Binding-site contacts:
Ligand atom O6 contacts residue ILE292 of chain 1.A at 3.3 Å.
Ligand atom C4 contacts residue ASN271 of chain 1.A at 4.3 Å.
Ligand atom C3 contacts residue ASN271 of chain 1.A at 3.8 Å.
Ligand atom O7 contacts residue ASN271 of chain 1.A at 4.4 Å.
Ligand atom O5 contacts residue ILE292 of chain 1.A at 3.6 Å.
Ligand atom C6 contacts residue ILE292 of chain 1.A at 4.4 Å (hydrophobic).
Ligand atom C5 contacts residue ILE292 of chain 1.A at 4.5 Å (hydrophobic).
Ligand atom C2 contacts residue ASN271 of chain 1.A at 2.5 Å.
Ligand atom N2 contacts residue ASN271 of chain 1.A at 2.9 Å (h-bond).
Ligand atom C5 contacts residue ASN271 of chain 1.A at 3.7 Å.
Ligand atom C1 contacts residue ASN271 of chain 1.A at 1.4 Å.
Ligand atom O5 contacts residue ASN271 of chain 1.A at 2.4 Å (h-bond).
Ligand atom C7 contacts residue ASN271 of chain 1.A at 3.9 Å.
Ligand atom C1 contacts residue ILE292 of chain 1.A at 4.2 Å (hydrophobic).

The small molecule below binds the protein below.
Small molecule (SMILES): CC(=O)N[C@H]1[C@H](O[C@H]2[C@H](O)[C@@H](NC(C)=O)CO[C@@H]2CO)O[C@H](CO)[C@@H](O)[C@@H]1O

Sequence of chain 1.A:
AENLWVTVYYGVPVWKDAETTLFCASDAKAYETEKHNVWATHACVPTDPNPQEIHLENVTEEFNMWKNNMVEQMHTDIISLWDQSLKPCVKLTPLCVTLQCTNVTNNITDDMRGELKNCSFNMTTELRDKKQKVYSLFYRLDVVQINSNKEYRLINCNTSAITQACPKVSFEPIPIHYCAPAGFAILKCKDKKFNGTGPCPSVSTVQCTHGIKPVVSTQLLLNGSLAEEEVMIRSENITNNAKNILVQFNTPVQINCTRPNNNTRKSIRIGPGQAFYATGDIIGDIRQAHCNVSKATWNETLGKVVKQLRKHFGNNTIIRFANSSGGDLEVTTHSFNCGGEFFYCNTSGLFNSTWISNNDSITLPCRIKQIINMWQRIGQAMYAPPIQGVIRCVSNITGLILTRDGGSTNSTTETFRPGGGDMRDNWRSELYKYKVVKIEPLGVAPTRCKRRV